Binding-site contacts:
Ligand atom N3 contacts residue GLN141 of chain 1.E at 3.0 Å (h-bond).
Ligand atom O4' contacts residue ARG68 of chain 1.A at 2.8 Å (salt-bridge).
Ligand atom C2 contacts residue TRP70 of chain 1.A at 3.4 Å (hydrophobic).
Ligand atom C1' contacts residue TRP70 of chain 1.A at 3.7 Å (hydrophobic).
Ligand atom C7 contacts residue TRP70 of chain 1.A at 3.6 Å (hydrophobic).
Ligand atom O2 contacts residue ARG68 of chain 1.A at 2.7 Å (salt-bridge).
Ligand atom C4' contacts residue ARG68 of chain 1.A at 3.8 Å.
Ligand atom C2 contacts residue GLN141 of chain 1.E at 3.2 Å.
Ligand atom O3' contacts residue LYS112 of chain 1.A at 3.3 Å (salt-bridge).
Ligand atom OP1 contacts residue GLY138 of chain 1.E at 3.0 Å (h-bond).
Ligand atom O4 contacts residue LEU78 of chain 1.A at 3.3 Å.
Ligand atom N1 contacts residue ARG68 of chain 1.A at 3.7 Å.
Ligand atom N3 contacts residue ALA85 of chain 1.A at 3.8 Å.
Ligand atom O4 contacts residue TRP70 of chain 1.A at 3.8 Å.
Ligand atom O4' contacts residue ALA85 of chain 1.A at 3.7 Å.
Ligand atom N3 contacts residue ARG87 of chain 1.A at 3.4 Å (salt-bridge).
Ligand atom N3 contacts residue TRP70 of chain 1.A at 3.1 Å (h-bond).
Ligand atom O2 contacts residue GLN141 of chain 1.E at 2.9 Å (h-bond).
Ligand atom C4 contacts residue TRP70 of chain 1.A at 3.3 Å (hydrophobic).
Ligand atom C6 contacts residue ARG68 of chain 1.A at 3.6 Å.
Ligand atom C4' contacts residue GLY83 of chain 1.A at 3.6 Å.
Ligand atom N1 contacts residue TRP70 of chain 1.A at 3.4 Å.
Ligand atom C5 contacts residue TRP70 of chain 1.A at 3.2 Å (hydrophobic).
Ligand atom C2 contacts residue ALA85 of chain 1.A at 3.5 Å (hydrophobic).
Ligand atom C5 contacts residue ARG68 of chain 1.A at 3.8 Å.
Ligand atom C2 contacts residue ARG68 of chain 1.A at 3.7 Å.
Ligand atom C4 contacts residue ARG68 of chain 1.A at 3.7 Å.
Ligand atom C2' contacts residue ARG68 of chain 1.A at 3.4 Å.
Ligand atom O3' contacts residue GLY138 of chain 1.E at 3.6 Å.
Ligand atom C4 contacts residue LEU78 of chain 1.A at 3.8 Å (hydrophobic).
Ligand atom C1' contacts residue ARG68 of chain 1.A at 3.7 Å.
Ligand atom O4 contacts residue ARG68 of chain 1.A at 3.7 Å.
Ligand atom C2' contacts residue TRP70 of chain 1.A at 3.9 Å (hydrophobic).
Ligand atom C5' contacts residue GLY83 of chain 1.A at 3.7 Å.
Ligand atom O2 contacts residue TRP70 of chain 1.A at 3.4 Å.
Ligand atom N3 contacts residue ARG68 of chain 1.A at 3.8 Å.
Ligand atom N1 contacts residue ALA85 of chain 1.A at 3.6 Å.
Ligand atom O4 contacts residue ARG87 of chain 1.A at 3.5 Å (salt-bridge).
Ligand atom C6 contacts residue TRP70 of chain 1.A at 3.3 Å (hydrophobic).
Ligand atom C4 contacts residue ARG87 of chain 1.A at 3.9 Å.

The protein below binds the small molecule below.
Small molecule (SMILES): Cc1cn([C@H]2C[C@H](O[P](=O)(O)OC[C@H]3O[C@@H](n4cc(C)c(=O)[nH]c4=O)C[C@@H]3O[P](=O)(O)OC[C@H]3O[C@@H](n4cc(C)c(=O)[nH]c4=O)C[C@@H]3O[P](=O)(O)OC[C@H]3O[C@@H](n4cc(C)c(=O)[nH]c4=O)C[C@@H]3O)[C@@H](C)O2)c(=O)[nH]c1=O

Sequence of chain 1.A:
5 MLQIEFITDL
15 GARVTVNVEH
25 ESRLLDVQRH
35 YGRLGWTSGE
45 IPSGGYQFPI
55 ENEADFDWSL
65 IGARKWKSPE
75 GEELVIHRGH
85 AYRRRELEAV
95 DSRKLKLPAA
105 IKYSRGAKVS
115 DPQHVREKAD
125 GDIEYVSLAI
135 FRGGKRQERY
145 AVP

Sequence of chain 1.E:
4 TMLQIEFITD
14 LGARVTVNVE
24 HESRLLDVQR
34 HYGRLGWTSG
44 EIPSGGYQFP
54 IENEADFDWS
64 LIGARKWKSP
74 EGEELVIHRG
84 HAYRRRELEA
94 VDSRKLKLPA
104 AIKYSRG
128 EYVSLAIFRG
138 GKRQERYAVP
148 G